A protein and the small-molecule ligand that binds it are described below.
Small molecule (SMILES): O=C1NCCc2[nH]c(-c3ccnc(-c4cnc5ccccc5c4)c3)cc21

Binding-site contacts:
Ligand atom C17 contacts residue LEU40 of chain 1.B at 3.6 Å (hydrophobic).
Ligand atom C17 contacts residue ASP112 of chain 1.B at 3.9 Å.
Ligand atom C3 contacts residue MET108 of chain 1.B at 3.7 Å (hydrophobic).
Ligand atom C6 contacts residue LYS63 of chain 1.B at 3.6 Å.
Ligand atom C22 contacts residue ASP112 of chain 1.B at 3.6 Å.
Ligand atom N16 contacts residue LEU40 of chain 1.B at 3.6 Å.
Ligand atom C8 contacts residue ASP177 of chain 1.B at 3.3 Å.
Ligand atom C19 contacts residue LEU111 of chain 1.B at 3.3 Å (hydrophobic).
Ligand atom N16 contacts residue ASP112 of chain 1.B at 3.3 Å.
Ligand atom C17 contacts residue CYS110 of chain 1.B at 3.4 Å (hydrophobic).
Ligand atom C10 contacts residue ALA61 of chain 1.B at 3.5 Å (hydrophobic).
Ligand atom C21 contacts residue LEU40 of chain 1.B at 3.7 Å (hydrophobic).
Ligand atom C13 contacts residue LEU163 of chain 1.B at 3.5 Å (hydrophobic).
Ligand atom C20 contacts residue LEU111 of chain 1.B at 3.5 Å (hydrophobic).
Ligand atom C8 contacts residue ASN161 of chain 1.B at 3.6 Å.
Ligand atom O26 contacts residue ASP177 of chain 1.B at 3.6 Å (salt-bridge).
Ligand atom N7 contacts residue LYS63 of chain 1.B at 3.7 Å.
Ligand atom N15 contacts residue ALA61 of chain 1.B at 3.8 Å.
Ligand atom C19 contacts residue LEU40 of chain 1.B at 3.8 Å (hydrophobic).
Ligand atom C8 contacts residue GLY43 of chain 1.B at 3.6 Å.
Ligand atom C17 contacts residue LEU111 of chain 1.B at 3.4 Å (hydrophobic).
Ligand atom C10 contacts residue LEU111 of chain 1.B at 3.5 Å (hydrophobic).
Ligand atom N16 contacts residue LEU111 of chain 1.B at 3.6 Å.
Ligand atom N7 contacts residue ASP177 of chain 1.B at 3.1 Å (salt-bridge).
Ligand atom C12 contacts residue LEU163 of chain 1.B at 3.7 Å (hydrophobic).
Ligand atom C3 contacts residue VAL48 of chain 1.B at 3.7 Å (hydrophobic).
Ligand atom C11 contacts residue ALA61 of chain 1.B at 3.9 Å (hydrophobic).
Ligand atom C14 contacts residue LEU111 of chain 1.B at 3.9 Å (hydrophobic).
Ligand atom C18 contacts residue LEU111 of chain 1.B at 3.3 Å (hydrophobic).
Ligand atom O26 contacts residue LYS63 of chain 1.B at 3.2 Å.
Ligand atom C10 contacts residue GLU109 of chain 1.B at 3.2 Å.
Ligand atom N15 contacts residue LEU111 of chain 1.B at 3.0 Å (h-bond).
Ligand atom C6 contacts residue VAL48 of chain 1.B at 3.9 Å (hydrophobic).
Ligand atom C8 contacts residue LEU42 of chain 1.B at 3.7 Å (hydrophobic).
Ligand atom C5 contacts residue VAL48 of chain 1.B at 3.8 Å (hydrophobic).
Ligand atom N7 contacts residue GLY43 of chain 1.B at 3.4 Å.
Ligand atom C4 contacts residue VAL48 of chain 1.B at 3.5 Å (hydrophobic).
Ligand atom C21 contacts residue LEU111 of chain 1.B at 3.7 Å (hydrophobic).
Ligand atom C21 contacts residue ASP112 of chain 1.B at 3.5 Å.
Ligand atom N16 contacts residue CYS110 of chain 1.B at 3.7 Å.

Sequence of chain 1.B:
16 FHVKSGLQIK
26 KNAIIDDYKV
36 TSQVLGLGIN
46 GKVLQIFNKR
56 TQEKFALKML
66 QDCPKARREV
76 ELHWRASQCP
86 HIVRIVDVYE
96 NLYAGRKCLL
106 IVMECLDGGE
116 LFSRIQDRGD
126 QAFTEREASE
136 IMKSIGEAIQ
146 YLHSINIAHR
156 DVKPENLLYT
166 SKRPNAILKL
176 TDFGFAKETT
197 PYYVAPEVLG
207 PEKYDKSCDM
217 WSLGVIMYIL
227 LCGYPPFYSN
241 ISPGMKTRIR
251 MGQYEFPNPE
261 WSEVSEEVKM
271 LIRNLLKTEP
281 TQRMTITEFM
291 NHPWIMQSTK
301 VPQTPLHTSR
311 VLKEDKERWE